Binding-site contacts:
Ligand atom CA contacts residue ASN224 of chain 1.A at 3.8 Å.
Ligand atom CB contacts residue ASN173 of chain 1.A at 3.4 Å.
Ligand atom O contacts residue ASN42 of chain 1.A at 2.9 Å (h-bond).
Ligand atom N contacts residue LEU172 of chain 1.A at 3.5 Å.
Ligand atom O contacts residue LEU220 of chain 1.A at 3.8 Å.
Ligand atom N contacts residue ASN173 of chain 1.A at 2.8 Å (h-bond).
Ligand atom O3P contacts residue ARG127 of chain 1.A at 2.9 Å (salt-bridge).
Ligand atom OD2 contacts residue VAL46 of chain 1.A at 3.8 Å.
Ligand atom O contacts residue LEU172 of chain 1.A at 3.7 Å.
Ligand atom CA contacts residue ASN224 of chain 1.A at 3.5 Å.
Ligand atom C contacts residue ASN224 of chain 1.A at 3.6 Å.
Ligand atom O2P contacts residue ARG127 of chain 1.A at 2.8 Å (salt-bridge).
Ligand atom CA contacts residue LEU172 of chain 1.A at 3.7 Å (hydrophobic).
Ligand atom CB contacts residue ASN173 of chain 1.A at 3.3 Å.
Ligand atom CB contacts residue ASN224 of chain 1.A at 3.7 Å.
Ligand atom O2P contacts residue TYR128 of chain 1.A at 2.6 Å (h-bond).
Ligand atom P contacts residue ARG56 of chain 1.A at 3.7 Å.
Ligand atom C contacts residue ASN42 of chain 1.A at 3.3 Å.
Ligand atom CD2 contacts residue ASN224 of chain 1.A at 3.5 Å.
Ligand atom OG contacts residue TRP228 of chain 1.A at 3.2 Å (h-bond).
Ligand atom CB contacts residue VAL46 of chain 1.A at 3.8 Å (hydrophobic).
Ligand atom CD contacts residue LEU220 of chain 1.A at 3.6 Å (hydrophobic).
Ligand atom CE2 contacts residue ASP223 of chain 1.A at 3.8 Å.
Ligand atom C contacts residue LEU172 of chain 1.A at 3.5 Å (hydrophobic).
Ligand atom OG contacts residue GLU180 of chain 1.A at 3.1 Å (salt-bridge).
Ligand atom P contacts residue ARG127 of chain 1.A at 3.8 Å.
Ligand atom C contacts residue ASN173 of chain 1.A at 3.6 Å.
Ligand atom CG contacts residue VAL46 of chain 1.A at 3.7 Å (hydrophobic).
Ligand atom N contacts residue GLU180 of chain 1.A at 3.5 Å (salt-bridge).
Ligand atom O contacts residue VAL176 of chain 1.A at 3.3 Å.
Ligand atom O contacts residue ASN224 of chain 1.A at 2.9 Å (h-bond).
Ligand atom CB contacts residue GLU180 of chain 1.A at 3.0 Å.
Ligand atom O3P contacts residue ARG56 of chain 1.A at 3.0 Å (salt-bridge).
Ligand atom CA contacts residue ASN173 of chain 1.A at 3.5 Å.
Ligand atom OD1 contacts residue SER45 of chain 1.A at 2.9 Å (h-bond).
Ligand atom N contacts residue ASN224 of chain 1.A at 2.8 Å (h-bond).
Ligand atom O1P contacts residue ARG56 of chain 1.A at 2.9 Å (salt-bridge).
Ligand atom O2P contacts residue LYS49 of chain 1.A at 3.8 Å.
Ligand atom CA contacts residue ASN173 of chain 1.A at 3.7 Å.
Ligand atom P contacts residue TYR128 of chain 1.A at 3.8 Å.

Sequence of chain 1.A:
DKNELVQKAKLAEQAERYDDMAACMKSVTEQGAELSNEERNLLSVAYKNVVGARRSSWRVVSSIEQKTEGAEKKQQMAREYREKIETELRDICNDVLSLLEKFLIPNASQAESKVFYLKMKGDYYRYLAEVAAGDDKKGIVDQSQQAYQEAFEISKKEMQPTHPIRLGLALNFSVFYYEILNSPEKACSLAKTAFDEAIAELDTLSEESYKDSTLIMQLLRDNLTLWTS

This protein binds this small molecule.
Small molecule (SMILES): CC[C@H](C)[C@@H](C=O)NC(=O)[C@H](CC(=O)O)NC(=O)[C@@H]1CCCN1C(=O)[C@H](CO)NC(=O)[C@H](COP(=O)(O)O)NC(=O)[C@H](Cc1ccc(O)cc1)NC(=O)[C@@H](N)CO